A protein and the small-molecule ligand that binds it are described below.
Small molecule (SMILES): C=C1[C@H](COP(=O)(O)OP(=O)(O)OP(=O)(O)O)[C@@H](O)C[C@@H]1n1cnc2c(=O)nc(N)[nH]c21

Binding-site contacts:
Ligand atom O1B contacts residue VAL113 of chain 1.A at 3.0 Å (h-bond).
Ligand atom PA contacts residue ASP187 of chain 1.A at 3.3 Å.
Ligand atom PB contacts residue ALA115 of chain 1.A at 3.6 Å.
Ligand atom O3' contacts residue PHE117 of chain 1.A at 3.5 Å (h-bond).
Ligand atom C2' contacts residue PHE117 of chain 1.A at 3.5 Å (hydrophobic).
Ligand atom O1A contacts residue ASP187 of chain 1.A at 2.3 Å (salt-bridge).
Ligand atom O3A contacts residue ARG74 of chain 1.A at 3.4 Å (salt-bridge).
Ligand atom O3B contacts residue ALA115 of chain 1.A at 3.6 Å (h-bond).
Ligand atom O1B contacts residue ALA116 of chain 1.A at 3.5 Å (h-bond).
Ligand atom O2G contacts residue LYS67 of chain 1.A at 3.7 Å.
Ligand atom O1G contacts residue MG1 of chain 1.I at 1.9 Å.
Ligand atom O1B contacts residue ALA115 of chain 1.A at 3.1 Å (h-bond).
Ligand atom O2A contacts residue ARG74 of chain 1.A at 3.7 Å.
Ligand atom C5' contacts residue ASP187 of chain 1.A at 2.6 Å.
Ligand atom PA contacts residue MG1 of chain 1.I at 3.3 Å.
Ligand atom C44 contacts residue MET186 of chain 1.A at 3.6 Å (hydrophobic).
Ligand atom O3G contacts residue LYS222 of chain 1.A at 2.6 Å (salt-bridge).
Ligand atom O1G contacts residue SER114 of chain 1.A at 3.5 Å.
Ligand atom PG contacts residue LYS67 of chain 1.A at 3.5 Å.
Ligand atom O3B contacts residue MG1 of chain 1.I at 3.6 Å.
Ligand atom O1B contacts residue ASP187 of chain 1.A at 2.8 Å (salt-bridge).
Ligand atom O2B contacts residue ALA115 of chain 1.A at 3.5 Å.
Ligand atom PB contacts residue MG1 of chain 1.I at 3.0 Å.
Ligand atom N1 contacts residue LEU76 of chain 1.A at 3.7 Å.
Ligand atom O2G contacts residue ALA115 of chain 1.A at 3.4 Å (h-bond).
Ligand atom C4' contacts residue ASP187 of chain 1.A at 3.6 Å.
Ligand atom O1B contacts residue MG1 of chain 1.I at 1.9 Å.
Ligand atom N2 contacts residue MET153 of chain 1.A at 3.6 Å.
Ligand atom O3B contacts residue LYS67 of chain 1.A at 3.5 Å (salt-bridge).
Ligand atom O3A contacts residue MG1 of chain 1.I at 3.5 Å.
Ligand atom O3G contacts residue LYS67 of chain 1.A at 2.8 Å (salt-bridge).
Ligand atom C1' contacts residue PHE117 of chain 1.A at 3.6 Å (hydrophobic).
Ligand atom O2G contacts residue SER114 of chain 1.A at 3.4 Å.
Ligand atom N2 contacts residue GLY154 of chain 1.A at 3.1 Å (h-bond).
Ligand atom PG contacts residue MG1 of chain 1.I at 3.2 Å.
Ligand atom O1A contacts residue ASP112 of chain 1.A at 3.4 Å (salt-bridge).
Ligand atom O5' contacts residue ASP187 of chain 1.A at 3.5 Å (salt-bridge).
Ligand atom O2B contacts residue MET153 of chain 1.A at 3.7 Å.
Ligand atom O1A contacts residue MG1 of chain 1.I at 2.2 Å.
Ligand atom O1G contacts residue VAL113 of chain 1.A at 3.4 Å (h-bond).

Sequence of chain 1.A:
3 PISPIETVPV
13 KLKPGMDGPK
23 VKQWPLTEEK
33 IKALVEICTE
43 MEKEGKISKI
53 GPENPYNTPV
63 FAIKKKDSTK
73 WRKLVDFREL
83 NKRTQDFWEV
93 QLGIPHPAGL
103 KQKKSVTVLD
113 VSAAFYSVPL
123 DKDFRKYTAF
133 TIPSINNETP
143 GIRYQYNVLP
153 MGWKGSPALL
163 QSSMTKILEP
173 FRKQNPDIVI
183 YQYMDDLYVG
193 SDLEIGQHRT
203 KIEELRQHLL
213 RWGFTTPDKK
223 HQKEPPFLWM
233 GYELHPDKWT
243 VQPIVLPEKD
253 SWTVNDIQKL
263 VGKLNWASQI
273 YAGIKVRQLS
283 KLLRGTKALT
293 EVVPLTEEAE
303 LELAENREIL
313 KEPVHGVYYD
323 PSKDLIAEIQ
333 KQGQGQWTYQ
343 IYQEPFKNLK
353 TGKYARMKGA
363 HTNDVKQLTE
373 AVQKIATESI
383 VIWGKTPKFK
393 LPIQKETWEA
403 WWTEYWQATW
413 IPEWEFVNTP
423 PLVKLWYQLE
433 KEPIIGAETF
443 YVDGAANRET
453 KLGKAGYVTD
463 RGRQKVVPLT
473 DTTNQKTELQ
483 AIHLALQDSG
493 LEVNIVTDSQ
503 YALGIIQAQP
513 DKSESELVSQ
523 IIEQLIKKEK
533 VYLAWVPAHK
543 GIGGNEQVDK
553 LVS